Sequence of chain 1.C:
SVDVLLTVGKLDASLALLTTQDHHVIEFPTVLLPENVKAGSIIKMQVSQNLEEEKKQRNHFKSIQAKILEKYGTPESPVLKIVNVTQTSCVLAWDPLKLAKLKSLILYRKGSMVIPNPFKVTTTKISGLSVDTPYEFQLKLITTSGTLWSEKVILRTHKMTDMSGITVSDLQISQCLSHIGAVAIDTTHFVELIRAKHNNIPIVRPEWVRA

A small-molecule ligand and the protein it binds are described below.
Small molecule (SMILES): Nc1nc2c(ncn2[C@@H]2O[C@H](CO[P](=O)(O)O[P](=O)(O)NP(=O)(O)O)[C@@H](O)[C@H]2O)c(=O)[nH]1

Sequence of chain 1.L:
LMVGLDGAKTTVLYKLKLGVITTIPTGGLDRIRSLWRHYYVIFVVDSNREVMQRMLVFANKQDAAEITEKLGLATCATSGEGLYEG

Binding-site contacts:
Ligand atom O6 contacts residue LYS121 of chain 1.L at 3.4 Å (salt-bridge).
Ligand atom O1A contacts residue THR25 of chain 1.L at 3.1 Å (h-bond).
Ligand atom N3B contacts residue GLY21 of chain 1.L at 3.4 Å (h-bond).
Ligand atom C6 contacts residue LYS121 of chain 1.L at 3.6 Å.
Ligand atom O5' contacts residue THR26 of chain 1.L at 3.3 Å (h-bond).
Ligand atom O1B contacts residue GLY21 of chain 1.L at 3.3 Å (h-bond).
Ligand atom N3B contacts residue MG1 of chain 1.T at 3.5 Å.
Ligand atom O4' contacts residue LYS121 of chain 1.L at 3.3 Å.
Ligand atom O6 contacts residue CYS153 of chain 1.L at 3.4 Å (h-bond).
Ligand atom N7 contacts residue ASN120 of chain 1.L at 2.9 Å (h-bond).
Ligand atom PB contacts residue LYS24 of chain 1.L at 3.4 Å.
Ligand atom O2B contacts residue LYS24 of chain 1.L at 3.2 Å (salt-bridge).
Ligand atom N2 contacts residue ASP123 of chain 1.L at 3.3 Å (salt-bridge).
Ligand atom O3G contacts residue GLY64 of chain 1.L at 3.2 Å (h-bond).
Ligand atom PB contacts residue MG1 of chain 1.T at 3.3 Å.
Ligand atom O1B contacts residue LYS24 of chain 1.L at 2.5 Å (salt-bridge).
Ligand atom O1A contacts residue LYS24 of chain 1.L at 2.7 Å (salt-bridge).
Ligand atom O6 contacts residue ALA154 of chain 1.L at 3.2 Å (h-bond).
Ligand atom PG contacts residue MG1 of chain 1.T at 3.2 Å.
Ligand atom O2A contacts residue THR39 of chain 1.L at 3.0 Å (h-bond).
Ligand atom N1 contacts residue ASP123 of chain 1.L at 3.0 Å (salt-bridge).
Ligand atom O3G contacts residue LYS24 of chain 1.L at 2.4 Å (salt-bridge).
Ligand atom O3G contacts residue MG1 of chain 1.T at 2.9 Å.
Ligand atom O6 contacts residue ASN120 of chain 1.L at 3.3 Å (h-bond).
Ligand atom O2G contacts residue PRO41 of chain 1.L at 3.3 Å.
Ligand atom O1B contacts residue ALA22 of chain 1.L at 3.0 Å (h-bond).
Ligand atom C5 contacts residue LYS121 of chain 1.L at 3.5 Å.
Ligand atom C6 contacts residue THR155 of chain 1.L at 3.5 Å.
Ligand atom O1A contacts residue THR26 of chain 1.L at 3.0 Å (h-bond).
Ligand atom PA contacts residue THR25 of chain 1.L at 3.3 Å.
Ligand atom O1G contacts residue GLY64 of chain 1.L at 3.5 Å (h-bond).
Ligand atom O2G contacts residue MG1 of chain 1.T at 2.8 Å.
Ligand atom O2G contacts residue THR42 of chain 1.L at 2.7 Å (h-bond).
Ligand atom O1G contacts residue ASP20 of chain 1.L at 3.4 Å.
Ligand atom N7 contacts residue ALA154 of chain 1.L at 3.5 Å.
Ligand atom O1B contacts residue LEU19 of chain 1.L at 3.5 Å (h-bond).
Ligand atom O2B contacts residue MG1 of chain 1.T at 2.0 Å.
Ligand atom O3A contacts residue ALA22 of chain 1.L at 3.5 Å (h-bond).
Ligand atom O2B contacts residue THR25 of chain 1.L at 3.2 Å (h-bond).
Ligand atom O2A contacts residue THR25 of chain 1.L at 2.6 Å (h-bond).